Sequence of chain 2.A:
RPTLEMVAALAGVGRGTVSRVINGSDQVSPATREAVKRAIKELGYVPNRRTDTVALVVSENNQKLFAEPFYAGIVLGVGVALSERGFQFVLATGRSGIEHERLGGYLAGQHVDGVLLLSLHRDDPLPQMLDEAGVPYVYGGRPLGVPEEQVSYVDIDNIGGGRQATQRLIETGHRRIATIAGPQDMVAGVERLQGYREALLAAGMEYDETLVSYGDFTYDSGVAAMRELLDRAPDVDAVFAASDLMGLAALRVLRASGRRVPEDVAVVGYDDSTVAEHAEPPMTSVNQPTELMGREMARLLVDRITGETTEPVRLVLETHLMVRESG

A small-molecule ligand and the protein it binds are described below.
Small molecule (SMILES): OC[C@H]1O[C@@H](O[C@H]2[C@H](O)[C@@H](O)[C@H](O)O[C@@H]2CO)[C@H](O)[C@@H](O)[C@@H]1O

Binding-site contacts:
Ligand atom C1 contacts residue ASP188 of chain 2.A at 3.1 Å.
Ligand atom O3 contacts residue GLU101 of chain 2.A at 2.7 Å (salt-bridge).
Ligand atom C6 contacts residue PHE103 of chain 2.A at 3.8 Å (hydrophobic).
Ligand atom O6 contacts residue GLY173 of chain 2.A at 2.6 Å (h-bond).
Ligand atom O3 contacts residue PHE103 of chain 2.A at 3.8 Å.
Ligand atom O1 contacts residue ILE189 of chain 2.A at 3.4 Å (h-bond).
Ligand atom O3 contacts residue ARG225 of chain 2.A at 2.9 Å (salt-bridge).
Ligand atom O2 contacts residue ARG225 of chain 2.A at 3.2 Å (salt-bridge).
Ligand atom O5 contacts residue MET326 of chain 2.A at 3.4 Å.
Ligand atom O4 contacts residue GLU101 of chain 2.A at 2.6 Å (salt-bridge).
Ligand atom O3 contacts residue GLN321 of chain 2.A at 3.0 Å (h-bond).
Ligand atom O6 contacts residue SER152 of chain 2.A at 3.0 Å (h-bond).
Ligand atom O6 contacts residue ARG225 of chain 2.A at 3.0 Å (salt-bridge).
Ligand atom C3 contacts residue ARG225 of chain 2.A at 3.5 Å.
Ligand atom C3 contacts residue TYR104 of chain 2.A at 3.5 Å (hydrophobic).
Ligand atom O2 contacts residue ASN191 of chain 2.A at 2.9 Å (h-bond).
Ligand atom C6 contacts residue ASP304 of chain 2.A at 3.5 Å.
Ligand atom C6 contacts residue SER152 of chain 2.A at 3.6 Å.
Ligand atom C4 contacts residue PHE103 of chain 2.A at 3.6 Å (hydrophobic).
Ligand atom C4 contacts residue PHE250 of chain 2.A at 3.7 Å (hydrophobic).
Ligand atom O5 contacts residue GLY174 of chain 2.A at 3.8 Å.
Ligand atom C1 contacts residue PHE103 of chain 2.A at 3.8 Å (hydrophobic).
Ligand atom O6 contacts residue ASP304 of chain 2.A at 2.7 Å (salt-bridge).
Ligand atom C4 contacts residue GLU101 of chain 2.A at 3.4 Å.
Ligand atom O2 contacts residue TYR104 of chain 2.A at 3.4 Å (h-bond).
Ligand atom O1 contacts residue MET326 of chain 2.A at 3.4 Å.
Ligand atom O3 contacts residue TYR104 of chain 2.A at 3.0 Å (h-bond).
Ligand atom C6 contacts residue ARG225 of chain 2.A at 3.6 Å.
Ligand atom C6 contacts residue GLY173 of chain 2.A at 3.5 Å.
Ligand atom O3 contacts residue PHE250 of chain 2.A at 3.8 Å.
Ligand atom O2 contacts residue SER152 of chain 2.A at 2.7 Å (h-bond).
Ligand atom C2 contacts residue SER152 of chain 2.A at 3.8 Å.
Ligand atom C2 contacts residue GLN321 of chain 2.A at 3.6 Å.
Ligand atom O5 contacts residue GLY173 of chain 2.A at 3.7 Å.
Ligand atom C3 contacts residue ALA221 of chain 2.A at 3.8 Å (hydrophobic).
Ligand atom C3 contacts residue GLU101 of chain 2.A at 3.4 Å.
Ligand atom O2 contacts residue GLN321 of chain 2.A at 2.7 Å (h-bond).
Ligand atom O1 contacts residue ASP188 of chain 2.A at 2.4 Å (salt-bridge).
Ligand atom O2 contacts residue MET219 of chain 2.A at 3.7 Å.
Ligand atom O2 contacts residue ILE189 of chain 2.A at 3.3 Å.